Sequence of chain 1.A:
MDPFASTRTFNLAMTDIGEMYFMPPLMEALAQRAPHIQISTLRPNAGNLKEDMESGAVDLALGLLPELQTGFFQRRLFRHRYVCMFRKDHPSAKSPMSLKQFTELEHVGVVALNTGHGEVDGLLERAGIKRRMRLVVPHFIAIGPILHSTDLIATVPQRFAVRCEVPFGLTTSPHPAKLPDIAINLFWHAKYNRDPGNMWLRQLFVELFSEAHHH

The small molecule below binds the protein below.
Small molecule (SMILES): O=C(O)c1ccccc1O

Binding-site contacts:
Ligand atom C2 contacts residue MET1 of chain 1.A at 3.8 Å (hydrophobic).
Ligand atom C1 contacts residue SER6 of chain 1.A at 3.9 Å.
Ligand atom C4 contacts residue PRO3 of chain 1.A at 4.0 Å (hydrophobic).
Ligand atom C6 contacts residue ILE37 of chain 1.A at 4.1 Å (hydrophobic).
Ligand atom O2' contacts residue MET1 of chain 1.A at 4.3 Å.
Ligand atom C6 contacts residue PHE10 of chain 1.A at 4.3 Å (hydrophobic).
Ligand atom O1' contacts residue ARG8 of chain 1.A at 3.5 Å.
Ligand atom O2' contacts residue GLY197 of chain 1.A at 3.8 Å.
Ligand atom C1 contacts residue MET1 of chain 1.A at 4.3 Å (hydrophobic).
Ligand atom C2 contacts residue PRO196 of chain 1.A at 4.2 Å (hydrophobic).
Ligand atom C5 contacts residue SER6 of chain 1.A at 4.2 Å.
Ligand atom C5 contacts residue PRO3 of chain 1.A at 4.0 Å (hydrophobic).
Ligand atom O2 contacts residue MET1 of chain 1.A at 3.7 Å.
Ligand atom C5 contacts residue TRP200 of chain 1.A at 3.8 Å (hydrophobic).
Ligand atom C1' contacts residue SER6 of chain 1.A at 3.5 Å.
Ligand atom O2 contacts residue GLY197 of chain 1.A at 3.9 Å.
Ligand atom C6 contacts residue SER6 of chain 1.A at 3.5 Å.
Ligand atom C1' contacts residue ARG8 of chain 1.A at 4.3 Å.
Ligand atom O1' contacts residue MET1 of chain 1.A at 4.0 Å.
Ligand atom C3 contacts residue PRO196 of chain 1.A at 4.1 Å (hydrophobic).
Ligand atom O1' contacts residue SER6 of chain 1.A at 2.5 Å (h-bond).
Ligand atom C3 contacts residue MET1 of chain 1.A at 3.7 Å (hydrophobic).
Ligand atom O2' contacts residue ARG8 of chain 1.A at 4.3 Å.
Ligand atom C1' contacts residue GLY197 of chain 1.A at 3.8 Å.
Ligand atom O2 contacts residue PRO196 of chain 1.A at 3.8 Å.
Ligand atom C1' contacts residue MET1 of chain 1.A at 4.1 Å (hydrophobic).
Ligand atom C5 contacts residue GLY197 of chain 1.A at 4.5 Å.
Ligand atom C1 contacts residue GLY197 of chain 1.A at 3.5 Å.
Ligand atom C2 contacts residue GLY197 of chain 1.A at 3.7 Å.
Ligand atom C5 contacts residue ILE37 of chain 1.A at 4.0 Å (hydrophobic).
Ligand atom C6 contacts residue GLY197 of chain 1.A at 4.0 Å.
Ligand atom C3 contacts residue GLY197 of chain 1.A at 4.2 Å.
Ligand atom C3 contacts residue TRP200 of chain 1.A at 3.9 Å (hydrophobic).
Ligand atom C4 contacts residue TRP200 of chain 1.A at 3.2 Å (hydrophobic).